Binding-site contacts:
Ligand atom C21 contacts residue SER16 of chain 2.A at 3.2 Å.
Ligand atom CL1 contacts residue PHE114 of chain 2.A at 3.9 Å.
Ligand atom C7 contacts residue THR238 of chain 2.A at 3.8 Å.
Ligand atom C28 contacts residue ASP38 of chain 2.A at 3.6 Å.
Ligand atom C19 contacts residue THR238 of chain 2.A at 3.4 Å.
Ligand atom C2 contacts residue PHE114 of chain 2.A at 3.4 Å (hydrophobic).
Ligand atom CL1 contacts residue LYS81 of chain 2.A at 3.3 Å.
Ligand atom C23 contacts residue ILE116 of chain 2.A at 3.8 Å (hydrophobic).
Ligand atom C18 contacts residue GLY236 of chain 2.A at 3.8 Å.
Ligand atom C7 contacts residue THR237 of chain 2.A at 3.8 Å.
Ligand atom C28 contacts residue GLY236 of chain 2.A at 3.4 Å.
Ligand atom C29 contacts residue LYS113 of chain 2.A at 3.8 Å.
Ligand atom C29 contacts residue ILE116 of chain 2.A at 3.5 Å (hydrophobic).
Ligand atom C29 contacts residue PHE114 of chain 2.A at 3.2 Å (hydrophobic).
Ligand atom CL1 contacts residue TYR77 of chain 2.A at 3.7 Å.
Ligand atom C21 contacts residue SER235 of chain 2.A at 3.4 Å.
Ligand atom O9 contacts residue GLN79 of chain 2.A at 3.5 Å (h-bond).
Ligand atom C20 contacts residue SER16 of chain 2.A at 3.9 Å.
Ligand atom C21 contacts residue ALA341 of chain 2.A at 3.6 Å (hydrophobic).
Ligand atom C20 contacts residue GLY19 of chain 2.A at 3.5 Å.
Ligand atom N26 contacts residue ILE116 of chain 2.A at 3.6 Å.
Ligand atom C9 contacts residue TYR77 of chain 2.A at 3.6 Å (hydrophobic).
Ligand atom C19 contacts residue GLY236 of chain 2.A at 3.3 Å.
Ligand atom C10 contacts residue GLY236 of chain 2.A at 3.8 Å.
Ligand atom C2 contacts residue TYR77 of chain 2.A at 3.6 Å (hydrophobic).
Ligand atom N11 contacts residue GLY236 of chain 2.A at 3.0 Å (h-bond).
Ligand atom N26 contacts residue PHE114 of chain 2.A at 3.7 Å.
Ligand atom C27 contacts residue LEU36 of chain 2.A at 3.7 Å (hydrophobic).
Ligand atom CL1 contacts residue GLY80 of chain 2.A at 3.5 Å.
Ligand atom O8 contacts residue THR238 of chain 2.A at 2.7 Å (h-bond).
Ligand atom C20 contacts residue GLY236 of chain 2.A at 3.8 Å.
Ligand atom C21 contacts residue GLY19 of chain 2.A at 3.8 Å.
Ligand atom C14 contacts residue GLY236 of chain 2.A at 3.3 Å.
Ligand atom C6 contacts residue LYS113 of chain 2.A at 3.5 Å.
Ligand atom S17 contacts residue GLN18 of chain 2.A at 3.6 Å (h-bond).
Ligand atom N26 contacts residue LYS113 of chain 2.A at 2.8 Å (salt-bridge).
Ligand atom C16 contacts residue TRP121 of chain 2.A at 3.6 Å (hydrophobic).
Ligand atom C28 contacts residue ILE124 of chain 2.A at 3.8 Å (hydrophobic).
Ligand atom N25 contacts residue LYS113 of chain 2.A at 3.6 Å.
Ligand atom O8 contacts residue THR237 of chain 2.A at 3.3 Å.

Sequence of chain 2.A:
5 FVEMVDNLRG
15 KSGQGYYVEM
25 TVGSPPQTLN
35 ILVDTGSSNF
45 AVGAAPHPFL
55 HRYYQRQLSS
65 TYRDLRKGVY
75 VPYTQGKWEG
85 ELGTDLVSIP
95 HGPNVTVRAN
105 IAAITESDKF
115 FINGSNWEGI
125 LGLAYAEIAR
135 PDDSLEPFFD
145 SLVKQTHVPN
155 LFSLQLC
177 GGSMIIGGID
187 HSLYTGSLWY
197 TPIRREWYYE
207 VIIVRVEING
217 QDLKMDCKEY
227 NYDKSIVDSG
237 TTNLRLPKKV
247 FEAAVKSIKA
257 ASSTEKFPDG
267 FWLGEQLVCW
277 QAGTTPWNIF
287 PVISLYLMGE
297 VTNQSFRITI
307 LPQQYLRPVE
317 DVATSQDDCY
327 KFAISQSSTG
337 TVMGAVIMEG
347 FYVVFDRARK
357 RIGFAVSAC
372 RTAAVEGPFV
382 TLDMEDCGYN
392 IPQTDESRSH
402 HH

The small molecule below binds the protein below.
Small molecule (SMILES): CCCc1scc(-c2cn[nH]c2)c1C[C@H](NC1=NC(C)(C)Cc2cc(Cl)ccc21)C(=O)O